This protein binds this small molecule.
Small molecule (SMILES): Cc1cn([C@H]2C[C@H](O[P](=O)(O)OC[C@H]3O[C@@H](n4ccc(N)nc4=O)C[C@@H]3O[P](=O)(O)OC[C@H]3O[C@@H](n4cnc5c(=O)nc(N)[nH]c54)C[C@@H]3O[P](=O)(O)OC[C@H]3O[C@@H](n4cnc5c(=O)nc(N)[nH]c54)C[C@@H]3O)[C@@H](CO[P](=O)(O)O[C@H]3C[C@H](n4cnc5c(=O)nc(N)[nH]c54)O[C@@H]3COP(=O)(O)O)O2)c(=O)[nH]c1=O

Binding-site contacts:
Ligand atom OP1 contacts residue GLY66 of chain 1.A at 2.7 Å (h-bond).
Ligand atom C5' contacts residue GLY66 of chain 1.A at 3.5 Å.
Ligand atom OP2 contacts residue LYS68 of chain 1.A at 3.0 Å (salt-bridge).
Ligand atom C8 contacts residue LYS35 of chain 1.A at 3.7 Å.
Ligand atom OP3 contacts residue LYS35 of chain 1.A at 2.5 Å (salt-bridge).
Ligand atom O5' contacts residue GLY66 of chain 1.A at 3.5 Å.
Ligand atom C8 contacts residue MN1 of chain 1.H at 3.2 Å.
Ligand atom OP1 contacts residue LYS35 of chain 1.A at 3.7 Å.
Ligand atom O3' contacts residue ILE69 of chain 1.A at 3.6 Å.
Ligand atom OP2 contacts residue LYS68 of chain 1.A at 3.1 Å.
Ligand atom P contacts residue LYS68 of chain 1.A at 3.8 Å.
Ligand atom OP1 contacts residue VAL65 of chain 1.A at 3.8 Å.
Ligand atom OP1 contacts residue ILE69 of chain 1.A at 2.9 Å (h-bond).
Ligand atom C3' contacts residue GLY66 of chain 1.A at 3.9 Å.
Ligand atom OP2 contacts residue GLY66 of chain 1.A at 3.8 Å.
Ligand atom OP1 contacts residue LYS68 of chain 1.A at 2.7 Å (salt-bridge).
Ligand atom C5' contacts residue GLY64 of chain 1.A at 3.2 Å.
Ligand atom O6 contacts residue MN1 of chain 1.H at 3.8 Å.
Ligand atom C5 contacts residue MN1 of chain 1.H at 3.5 Å.
Ligand atom P contacts residue GLY66 of chain 1.A at 3.6 Å.
Ligand atom OP1 contacts residue GLY64 of chain 1.A at 2.8 Å (h-bond).
Ligand atom OP1 contacts residue NA1 of chain 1.F at 3.0 Å (h-bond).
Ligand atom O3' contacts residue GLY64 of chain 1.A at 3.4 Å.
Ligand atom P contacts residue GLY64 of chain 1.A at 3.8 Å.
Ligand atom OP1 contacts residue THR67 of chain 1.A at 3.8 Å.
Ligand atom C5' contacts residue TYR39 of chain 1.A at 3.3 Å (hydrophobic).
Ligand atom N1 contacts residue HIS34 of chain 1.A at 3.8 Å.
Ligand atom OP2 contacts residue THR67 of chain 1.A at 3.6 Å.
Ligand atom N7 contacts residue LYS35 of chain 1.A at 3.7 Å.
Ligand atom C4' contacts residue GLY64 of chain 1.A at 3.4 Å.
Ligand atom O3' contacts residue VAL65 of chain 1.A at 3.9 Å.
Ligand atom O4' contacts residue ALA38 of chain 1.A at 3.8 Å.
Ligand atom N3 contacts residue ALA38 of chain 1.A at 3.6 Å.
Ligand atom OP1 contacts residue LYS68 of chain 1.A at 3.6 Å.
Ligand atom P contacts residue ILE69 of chain 1.A at 3.7 Å.
Ligand atom P contacts residue LYS35 of chain 1.A at 3.6 Å.
Ligand atom O5' contacts residue LYS68 of chain 1.A at 3.6 Å.
Ligand atom OP1 contacts residue PRO63 of chain 1.A at 3.6 Å.
Ligand atom P contacts residue LYS68 of chain 1.A at 3.2 Å.
Ligand atom N7 contacts residue MN1 of chain 1.H at 2.4 Å.

Sequence of chain 1.A:
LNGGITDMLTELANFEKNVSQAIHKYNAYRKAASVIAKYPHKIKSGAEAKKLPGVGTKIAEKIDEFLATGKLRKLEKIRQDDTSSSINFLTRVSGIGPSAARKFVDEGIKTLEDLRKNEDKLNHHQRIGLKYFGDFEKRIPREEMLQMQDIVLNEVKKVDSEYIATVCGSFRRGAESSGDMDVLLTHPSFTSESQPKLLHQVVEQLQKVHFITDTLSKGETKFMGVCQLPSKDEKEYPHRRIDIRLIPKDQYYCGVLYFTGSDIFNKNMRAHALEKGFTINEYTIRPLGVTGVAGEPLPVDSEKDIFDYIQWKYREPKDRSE